The protein below binds the small molecule below.
Small molecule (SMILES): Cc1cc(N2CCOCC2)cc2[nH]c(-c3c(NC[C@@H](O)c4cccc(Cl)c4)cc[nH]c3=O)nc12

Sequence of chain 1.A:
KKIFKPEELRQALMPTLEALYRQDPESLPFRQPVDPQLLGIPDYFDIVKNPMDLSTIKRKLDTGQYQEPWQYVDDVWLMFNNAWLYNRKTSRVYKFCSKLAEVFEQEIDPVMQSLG

Binding-site contacts:
Ligand atom N03 contacts residue ASN81 of chain 1.A at 4.1 Å.
Ligand atom C32 contacts residue TRP77 of chain 1.A at 3.5 Å (hydrophobic).
Ligand atom C21 contacts residue TRP84 of chain 1.A at 4.2 Å (hydrophobic).
Ligand atom C06 contacts residue TRP77 of chain 1.A at 3.6 Å (hydrophobic).
Ligand atom O10 contacts residue GLU105 of chain 1.A at 2.6 Å (salt-bridge).
Ligand atom C31 contacts residue TRP77 of chain 1.A at 3.3 Å (hydrophobic).
Ligand atom C08 contacts residue TRP77 of chain 1.A at 3.4 Å (hydrophobic).
Ligand atom N20 contacts residue TRP77 of chain 1.A at 3.6 Å.
Ligand atom C22 contacts residue TRP77 of chain 1.A at 4.0 Å (hydrophobic).
Ligand atom C02 contacts residue TRP77 of chain 1.A at 3.9 Å (hydrophobic).
Ligand atom C09 contacts residue TRP77 of chain 1.A at 3.8 Å (hydrophobic).
Ligand atom C11 contacts residue GLU105 of chain 1.A at 4.1 Å.
Ligand atom O01 contacts residue ASN81 of chain 1.A at 3.0 Å (h-bond).
Ligand atom C09 contacts residue GLU105 of chain 1.A at 3.3 Å.
Ligand atom N24 contacts residue TRP84 of chain 1.A at 3.9 Å.
Ligand atom C23 contacts residue TRP84 of chain 1.A at 3.9 Å (hydrophobic).
Ligand atom C19 contacts residue TRP77 of chain 1.A at 3.5 Å (hydrophobic).
Ligand atom C29 contacts residue TRP84 of chain 1.A at 3.3 Å (hydrophobic).
Ligand atom C28 contacts residue TYR94 of chain 1.A at 4.2 Å (hydrophobic).
Ligand atom O10 contacts residue TRP77 of chain 1.A at 2.9 Å (h-bond).
Ligand atom C13 contacts residue TRP70 of chain 1.A at 4.3 Å (hydrophobic).
Ligand atom C32 contacts residue GLU105 of chain 1.A at 3.5 Å.
Ligand atom N03 contacts residue TRP77 of chain 1.A at 3.9 Å.
Ligand atom C04 contacts residue TRP77 of chain 1.A at 4.1 Å (hydrophobic).
Ligand atom CL16 contacts residue TRP70 of chain 1.A at 3.8 Å.
Ligand atom C21 contacts residue TRP77 of chain 1.A at 3.4 Å (hydrophobic).
Ligand atom C17 contacts residue GLU105 of chain 1.A at 4.1 Å.
Ligand atom C05 contacts residue TRP77 of chain 1.A at 3.8 Å (hydrophobic).
Ligand atom C30 contacts residue TRP77 of chain 1.A at 4.0 Å (hydrophobic).
Ligand atom C22 contacts residue TRP84 of chain 1.A at 3.6 Å (hydrophobic).
Ligand atom C15 contacts residue TRP70 of chain 1.A at 3.7 Å (hydrophobic).
Ligand atom C14 contacts residue TRP70 of chain 1.A at 3.6 Å (hydrophobic).
Ligand atom CL16 contacts residue ASP109 of chain 1.A at 3.9 Å.
Ligand atom C02 contacts residue ASN81 of chain 1.A at 3.9 Å.
Ligand atom N34 contacts residue TRP77 of chain 1.A at 3.4 Å.
Ligand atom N07 contacts residue TRP77 of chain 1.A at 3.4 Å (h-bond).
Ligand atom CL16 contacts residue MET112 of chain 1.A at 3.7 Å.
Ligand atom C18 contacts residue TRP77 of chain 1.A at 3.6 Å (hydrophobic).
Ligand atom O01 contacts residue TRP77 of chain 1.A at 4.3 Å.
Ligand atom C33 contacts residue TRP77 of chain 1.A at 3.2 Å (hydrophobic).